Sequence of chain 39.L:
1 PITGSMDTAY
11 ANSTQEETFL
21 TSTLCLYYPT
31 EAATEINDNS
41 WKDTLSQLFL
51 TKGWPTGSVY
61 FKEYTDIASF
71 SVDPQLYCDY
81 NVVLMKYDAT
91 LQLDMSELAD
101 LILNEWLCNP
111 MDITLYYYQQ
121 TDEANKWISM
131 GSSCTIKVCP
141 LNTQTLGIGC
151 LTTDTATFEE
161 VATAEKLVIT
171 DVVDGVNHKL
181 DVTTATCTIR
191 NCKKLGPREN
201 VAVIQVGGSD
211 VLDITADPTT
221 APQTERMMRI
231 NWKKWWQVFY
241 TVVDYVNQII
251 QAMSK

A small-molecule ligand and the protein it binds are described below.
Small molecule (SMILES): CC(=O)N[C@H]1[C@H](O[C@H]2[C@H](O)[C@@H](NC(C)=O)CO[C@@H]2CO)O[C@H](CO)[C@@H](O)[C@@H]1O

Binding-site contacts:
Ligand atom C5 contacts residue ASN12 of chain 39.L at 4.0 Å.
Ligand atom C1 contacts residue ASN12 of chain 39.L at 2.1 Å.
Ligand atom N2 contacts residue ASN12 of chain 39.L at 3.8 Å.
Ligand atom C2 contacts residue ASN12 of chain 39.L at 3.2 Å.
Ligand atom O7 contacts residue ASN12 of chain 39.L at 3.7 Å.
Ligand atom C7 contacts residue ASN12 of chain 39.L at 3.9 Å.
Ligand atom O5 contacts residue ASN12 of chain 39.L at 2.6 Å (h-bond).